The protein below binds the small molecule below.
Small molecule (SMILES): CC(C)C[C@@H](C=O)NC(=O)[C@H](C)NC(=O)[C@H](CC(C)C)NC(=O)[C@H](C)NC(=O)[C@H](CC(C)C)NC(=O)[C@H](CCC(=O)O)NC(=O)[C@@H](NC(=O)[C@@H](N)CCC(=O)O)[C@@H](C)O

Sequence of chain 2.F:
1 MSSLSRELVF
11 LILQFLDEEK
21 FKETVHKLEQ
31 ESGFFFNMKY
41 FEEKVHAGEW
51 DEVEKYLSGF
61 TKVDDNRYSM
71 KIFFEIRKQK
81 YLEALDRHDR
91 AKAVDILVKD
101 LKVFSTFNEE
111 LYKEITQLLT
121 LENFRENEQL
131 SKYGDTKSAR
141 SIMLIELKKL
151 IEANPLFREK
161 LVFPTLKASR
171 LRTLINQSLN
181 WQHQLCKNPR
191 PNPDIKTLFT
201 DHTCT

Binding-site contacts:
Ligand atom CA contacts residue LYS71 of chain 2.F at 3.6 Å.
Ligand atom C contacts residue LYS78 of chain 2.F at 3.7 Å.
Ligand atom CD2 contacts residue LYS71 of chain 2.F at 4.0 Å.
Ligand atom CB contacts residue GLN129 of chain 2.F at 3.9 Å.
Ligand atom CG2 contacts residue TYR68 of chain 2.F at 4.0 Å (hydrophobic).
Ligand atom CB contacts residue ARG67 of chain 2.F at 4.1 Å.
Ligand atom O contacts residue LEU111 of chain 2.F at 3.2 Å.
Ligand atom CD1 contacts residue ARG67 of chain 2.F at 3.2 Å.
Ligand atom O contacts residue PHE74 of chain 2.F at 3.8 Å.
Ligand atom CD2 contacts residue ILE115 of chain 2.F at 3.8 Å (hydrophobic).
Ligand atom CD2 contacts residue PHE74 of chain 2.F at 3.5 Å (hydrophobic).
Ligand atom CA contacts residue LEU111 of chain 2.F at 3.8 Å (hydrophobic).
Ligand atom C contacts residue ARG67 of chain 2.F at 4.0 Å.
Ligand atom O contacts residue LYS71 of chain 2.F at 2.9 Å.
Ligand atom CD1 contacts residue ASN127 of chain 2.F at 4.1 Å.
Ligand atom N contacts residue LYS78 of chain 2.F at 3.9 Å.
Ligand atom CB contacts residue LEU111 of chain 2.F at 4.1 Å (hydrophobic).
Ligand atom C contacts residue LYS71 of chain 2.F at 4.0 Å.
Ligand atom N contacts residue PHE74 of chain 2.F at 4.1 Å.
Ligand atom O contacts residue GLU146 of chain 2.F at 3.8 Å.
Ligand atom N contacts residue LYS71 of chain 2.F at 4.2 Å.
Ligand atom C contacts residue GLN129 of chain 2.F at 4.1 Å.
Ligand atom CD2 contacts residue TYR68 of chain 2.F at 3.7 Å (hydrophobic).
Ligand atom C contacts residue LEU111 of chain 2.F at 3.8 Å (hydrophobic).
Ligand atom CB contacts residue LEU130 of chain 2.F at 3.6 Å (hydrophobic).
Ligand atom C contacts residue LYS78 of chain 2.F at 3.6 Å.
Ligand atom CA contacts residue LEU130 of chain 2.F at 4.2 Å (hydrophobic).
Ligand atom O contacts residue GLU75 of chain 2.F at 4.0 Å.
Ligand atom O contacts residue ARG67 of chain 2.F at 3.4 Å (salt-bridge).
Ligand atom O contacts residue LYS71 of chain 2.F at 4.0 Å.
Ligand atom O contacts residue LYS78 of chain 2.F at 2.7 Å (salt-bridge).
Ligand atom CD2 contacts residue LYS78 of chain 2.F at 4.1 Å.
Ligand atom C contacts residue LYS71 of chain 2.F at 3.7 Å.
Ligand atom CD2 contacts residue LEU111 of chain 2.F at 3.7 Å (hydrophobic).
Ligand atom CD1 contacts residue LEU130 of chain 2.F at 3.8 Å (hydrophobic).
Ligand atom O contacts residue ASN108 of chain 2.F at 3.4 Å (h-bond).
Ligand atom O contacts residue LYS78 of chain 2.F at 3.2 Å (salt-bridge).
Ligand atom CA contacts residue LYS78 of chain 2.F at 3.4 Å.
Ligand atom CD1 contacts residue PHE104 of chain 2.F at 4.0 Å (hydrophobic).
Ligand atom O contacts residue LYS71 of chain 2.F at 3.3 Å (salt-bridge).